Sequence of chain 1.R:
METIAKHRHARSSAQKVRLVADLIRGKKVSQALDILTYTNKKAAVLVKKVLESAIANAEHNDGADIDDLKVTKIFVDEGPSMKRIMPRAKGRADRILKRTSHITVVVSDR

Binding-site contacts:
Ligand atom O48 contacts residue SER4 of chain 1.GA at 4.2 Å.
Ligand atom C50 contacts residue SER4 of chain 1.GA at 4.3 Å.
Ligand atom C42 contacts residue SER4 of chain 1.GA at 4.1 Å.
Ligand atom C14 contacts residue LYS90 of chain 1.R at 4.4 Å.
Ligand atom C55 contacts residue MET5 of chain 1.GA at 3.5 Å (hydrophobic).
Ligand atom O29 contacts residue SER4 of chain 1.GA at 4.3 Å.
Ligand atom C58 contacts residue SER4 of chain 1.GA at 3.4 Å.
Ligand atom C54 contacts residue SER4 of chain 1.GA at 4.1 Å.
Ligand atom C49 contacts residue SER4 of chain 1.GA at 3.8 Å.
Ligand atom N53 contacts residue SER4 of chain 1.GA at 4.1 Å.
Ligand atom O5 contacts residue LYS90 of chain 1.R at 4.1 Å.
Ligand atom C44 contacts residue SER4 of chain 1.GA at 4.3 Å.
Ligand atom C50 contacts residue MET5 of chain 1.GA at 3.9 Å (hydrophobic).
Ligand atom O16 contacts residue LYS90 of chain 1.R at 4.4 Å.
Ligand atom C8 contacts residue LYS90 of chain 1.R at 4.4 Å.

This protein binds this small molecule.
Small molecule (SMILES): CC[C@H]1OC(=O)[C@H](C)C(=O)[C@H](C)[C@@H](O[C@@H]2O[C@H](C)C[C@H](N(C)C)[C@H]2O)[C@](C)(OC)C[C@@H](C)C(=O)[C@H](C)[C@H]2N(CCCCn3cnc(-c4cccnc4)c3)C(=O)O[C@]12C

Sequence of chain 1.GA:
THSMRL